The protein below binds the small molecule below.
Small molecule (SMILES): CNC(=O)c1cccc2cc[nH]c12

Binding-site contacts:
Ligand atom C2 contacts residue ALA80 of chain 1.A at 4.0 Å (hydrophobic).
Ligand atom C1 contacts residue ASN122 of chain 1.A at 4.1 Å.
Ligand atom O1 contacts residue ALA80 of chain 1.A at 2.8 Å (h-bond).
Ligand atom C8 contacts residue LEU121 of chain 1.A at 3.9 Å (hydrophobic).
Ligand atom N2 contacts residue SER82 of chain 1.A at 4.4 Å.
Ligand atom C7 contacts residue TYR127 of chain 1.A at 4.1 Å (hydrophobic).
Ligand atom C9 contacts residue ALA80 of chain 1.A at 3.1 Å (hydrophobic).
Ligand atom C1 contacts residue GLN79 of chain 1.A at 3.8 Å.
Ligand atom C5 contacts residue LEU121 of chain 1.A at 4.4 Å (hydrophobic).
Ligand atom C1 contacts residue PRO78 of chain 1.A at 3.4 Å (hydrophobic).
Ligand atom N1 contacts residue ASN122 of chain 1.A at 3.3 Å (h-bond).
Ligand atom O1 contacts residue ASN122 of chain 1.A at 3.9 Å.
Ligand atom C8 contacts residue TYR127 of chain 1.A at 4.0 Å (hydrophobic).
Ligand atom N2 contacts residue ALA80 of chain 1.A at 2.7 Å (h-bond).
Ligand atom C6 contacts residue LEU121 of chain 1.A at 3.6 Å (hydrophobic).
Ligand atom C3 contacts residue ASN122 of chain 1.A at 3.2 Å.
Ligand atom C8 contacts residue SER82 of chain 1.A at 4.0 Å.
Ligand atom C7 contacts residue MET120 of chain 1.A at 4.0 Å (hydrophobic).
Ligand atom C10 contacts residue ASN122 of chain 1.A at 4.0 Å.
Ligand atom O1 contacts residue PRO78 of chain 1.A at 4.4 Å.
Ligand atom O1 contacts residue GLN79 of chain 1.A at 3.4 Å.
Ligand atom C8 contacts residue MET120 of chain 1.A at 3.2 Å (hydrophobic).
Ligand atom C7 contacts residue ASN122 of chain 1.A at 3.8 Å.
Ligand atom N1 contacts residue GLN79 of chain 1.A at 4.1 Å.
Ligand atom C2 contacts residue GLN79 of chain 1.A at 3.9 Å.
Ligand atom C4 contacts residue ASN122 of chain 1.A at 3.0 Å.
Ligand atom C9 contacts residue TYR127 of chain 1.A at 4.1 Å (hydrophobic).
Ligand atom N2 contacts residue TYR127 of chain 1.A at 4.2 Å.
Ligand atom C2 contacts residue ASN122 of chain 1.A at 3.3 Å.
Ligand atom C9 contacts residue MET120 of chain 1.A at 4.3 Å (hydrophobic).
Ligand atom C9 contacts residue PRO81 of chain 1.A at 3.6 Å (hydrophobic).
Ligand atom C10 contacts residue TYR127 of chain 1.A at 4.2 Å (hydrophobic).
Ligand atom C6 contacts residue ASN122 of chain 1.A at 3.5 Å.
Ligand atom C5 contacts residue ASN122 of chain 1.A at 3.6 Å.
Ligand atom C6 contacts residue MET120 of chain 1.A at 3.7 Å (hydrophobic).
Ligand atom C8 contacts residue ASN122 of chain 1.A at 4.1 Å.
Ligand atom C7 contacts residue LEU121 of chain 1.A at 4.1 Å (hydrophobic).
Ligand atom C9 contacts residue SER82 of chain 1.A at 3.5 Å.
Ligand atom N2 contacts residue PRO81 of chain 1.A at 4.1 Å.
Ligand atom C10 contacts residue ALA80 of chain 1.A at 4.0 Å (hydrophobic).

Sequence of chain 1.A:
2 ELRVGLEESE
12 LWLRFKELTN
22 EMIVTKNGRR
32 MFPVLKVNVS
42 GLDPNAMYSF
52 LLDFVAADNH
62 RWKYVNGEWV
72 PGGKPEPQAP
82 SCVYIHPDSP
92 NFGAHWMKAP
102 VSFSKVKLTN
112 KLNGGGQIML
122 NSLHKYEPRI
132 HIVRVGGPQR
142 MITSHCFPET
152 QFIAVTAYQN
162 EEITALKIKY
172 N